Binding-site contacts:
Ligand atom CAL contacts residue PHE155 of chain 2.A at 3.7 Å (hydrophobic).
Ligand atom CAA contacts residue PRO177 of chain 2.A at 3.2 Å (hydrophobic).
Ligand atom CAF contacts residue ASP112 of chain 2.A at 3.6 Å.
Ligand atom OAC contacts residue TRP203 of chain 2.A at 3.9 Å.
Ligand atom CAG contacts residue ASN228 of chain 2.A at 3.2 Å.
Ligand atom CAJ contacts residue ILE24 of chain 2.C at 3.9 Å (hydrophobic).
Ligand atom CAA contacts residue VAL179 of chain 2.A at 3.4 Å (hydrophobic).
Ligand atom CAK contacts residue PHE135 of chain 2.A at 3.7 Å (hydrophobic).
Ligand atom CAI contacts residue PHE135 of chain 2.A at 3.7 Å (hydrophobic).
Ligand atom CBA contacts residue ASN228 of chain 2.A at 3.7 Å.
Ligand atom CAI contacts residue VAL192 of chain 2.A at 3.8 Å (hydrophobic).
Ligand atom CAS contacts residue TYR201 of chain 2.A at 3.6 Å (hydrophobic).
Ligand atom CAE contacts residue ASN228 of chain 2.A at 3.4 Å.
Ligand atom NBD contacts residue TRP203 of chain 2.A at 3.2 Å.
Ligand atom NAT contacts residue PHE155 of chain 2.A at 3.9 Å.
Ligand atom CAH contacts residue THR114 of chain 2.A at 3.8 Å.
Ligand atom CAA contacts residue SER178 of chain 2.A at 3.5 Å.
Ligand atom CAE contacts residue GLN202 of chain 2.A at 3.4 Å.
Ligand atom CAG contacts residue GLN202 of chain 2.A at 3.4 Å.
Ligand atom CAO contacts residue ILE111 of chain 2.A at 3.8 Å (hydrophobic).
Ligand atom OAW contacts residue MET195 of chain 2.A at 3.2 Å.
Ligand atom CAA contacts residue TYR153 of chain 2.A at 3.9 Å (hydrophobic).
Ligand atom CAJ contacts residue PHE155 of chain 2.A at 3.7 Å (hydrophobic).
Ligand atom CAR contacts residue TYR201 of chain 2.A at 3.4 Å (hydrophobic).
Ligand atom CAF contacts residue THR114 of chain 2.A at 3.6 Å.
Ligand atom CBA contacts residue TRP203 of chain 2.A at 3.5 Å (hydrophobic).
Ligand atom CAN contacts residue PHE135 of chain 2.A at 3.7 Å (hydrophobic).
Ligand atom CAN contacts residue ILE111 of chain 2.A at 3.6 Å (hydrophobic).
Ligand atom CAS contacts residue TRP203 of chain 2.A at 3.4 Å (hydrophobic).
Ligand atom CAS contacts residue ASN228 of chain 2.A at 3.8 Å.
Ligand atom NBC contacts residue TRP203 of chain 2.A at 3.8 Å.
Ligand atom CAX contacts residue TRP203 of chain 2.A at 3.5 Å (hydrophobic).
Ligand atom OAC contacts residue ILE113 of chain 2.A at 3.3 Å (h-bond).
Ligand atom CAM contacts residue PHE155 of chain 2.A at 3.8 Å (hydrophobic).
Ligand atom CAM contacts residue PRO177 of chain 2.A at 3.7 Å (hydrophobic).
Ligand atom CAG contacts residue TRP203 of chain 2.A at 3.7 Å (hydrophobic).
Ligand atom OAC contacts residue ASP112 of chain 2.A at 3.7 Å.
Ligand atom CAH contacts residue ASP112 of chain 2.A at 3.4 Å.
Ligand atom CAD contacts residue PHE137 of chain 2.A at 3.8 Å (hydrophobic).
Ligand atom NBD contacts residue ASN228 of chain 2.A at 3.9 Å.

Sequence of chain 2.C:
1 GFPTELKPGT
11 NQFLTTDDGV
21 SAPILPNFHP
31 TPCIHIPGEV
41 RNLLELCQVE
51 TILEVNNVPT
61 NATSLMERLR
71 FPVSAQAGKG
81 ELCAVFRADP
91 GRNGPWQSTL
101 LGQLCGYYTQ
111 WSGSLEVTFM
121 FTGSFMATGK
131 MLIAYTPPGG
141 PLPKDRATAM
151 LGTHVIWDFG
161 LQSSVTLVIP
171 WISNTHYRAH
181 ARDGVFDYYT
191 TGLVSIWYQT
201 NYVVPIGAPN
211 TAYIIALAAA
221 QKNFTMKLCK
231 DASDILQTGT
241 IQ

Sequence of chain 3.C:
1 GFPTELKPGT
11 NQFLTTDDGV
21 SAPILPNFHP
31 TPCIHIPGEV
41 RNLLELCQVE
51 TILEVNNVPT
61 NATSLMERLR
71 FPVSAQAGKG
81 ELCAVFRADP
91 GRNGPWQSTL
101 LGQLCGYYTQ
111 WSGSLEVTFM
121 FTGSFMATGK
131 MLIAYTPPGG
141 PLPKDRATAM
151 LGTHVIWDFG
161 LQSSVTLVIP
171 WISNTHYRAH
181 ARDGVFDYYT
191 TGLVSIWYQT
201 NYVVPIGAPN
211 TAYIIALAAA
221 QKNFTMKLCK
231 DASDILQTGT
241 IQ

Sequence of chain 2.A:
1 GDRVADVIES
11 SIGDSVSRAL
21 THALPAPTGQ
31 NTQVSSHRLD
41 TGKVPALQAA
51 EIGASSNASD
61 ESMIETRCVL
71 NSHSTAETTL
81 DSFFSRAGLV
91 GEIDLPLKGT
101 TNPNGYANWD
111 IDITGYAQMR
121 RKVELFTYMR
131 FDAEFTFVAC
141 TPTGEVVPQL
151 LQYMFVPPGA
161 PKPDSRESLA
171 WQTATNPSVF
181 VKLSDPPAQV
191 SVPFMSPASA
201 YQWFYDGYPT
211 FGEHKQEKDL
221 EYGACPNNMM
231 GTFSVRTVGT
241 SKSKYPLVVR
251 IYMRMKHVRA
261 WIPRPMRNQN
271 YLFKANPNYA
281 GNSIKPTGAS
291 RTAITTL

A protein and the small-molecule ligand that binds it are described below.
Small molecule (SMILES): CCO/N=C/c1ccc(OCC[C@@H](C)CCN2CCN(c3ccncc3)C2=O)cc1